A protein and the small-molecule ligand that binds it are described below.
Small molecule (SMILES): O=P(O)(O)OC[C@@H](O)[C@@H](O)c1cnc[nH]1

Sequence of chain 22.A:
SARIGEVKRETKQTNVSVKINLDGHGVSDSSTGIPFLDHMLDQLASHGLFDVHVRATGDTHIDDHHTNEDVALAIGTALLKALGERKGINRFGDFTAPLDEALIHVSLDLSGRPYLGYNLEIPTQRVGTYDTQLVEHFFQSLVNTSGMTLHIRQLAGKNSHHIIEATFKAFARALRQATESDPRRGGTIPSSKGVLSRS

Sequence of chain 4.A:
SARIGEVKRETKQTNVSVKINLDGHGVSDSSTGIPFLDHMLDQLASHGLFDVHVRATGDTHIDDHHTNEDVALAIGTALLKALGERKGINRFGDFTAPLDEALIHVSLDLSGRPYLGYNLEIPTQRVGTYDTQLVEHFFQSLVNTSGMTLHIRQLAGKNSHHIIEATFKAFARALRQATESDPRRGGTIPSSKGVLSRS

Binding-site contacts:
Ligand atom O2 contacts residue HIS72 of chain 22.A at 3.5 Å (h-bond).
Ligand atom C2 contacts residue GLU171 of chain 4.A at 3.5 Å.
Ligand atom OP1 contacts residue GLU171 of chain 4.A at 3.2 Å (salt-bridge).
Ligand atom OP6 contacts residue ARG97 of chain 7.A at 2.8 Å (salt-bridge).
Ligand atom P contacts residue ARG97 of chain 7.A at 3.6 Å.
Ligand atom OP6 contacts residue SER197 of chain 7.A at 2.7 Å (h-bond).
Ligand atom C6 contacts residue HIS167 of chain 4.A at 3.4 Å.
Ligand atom O2 contacts residue GLU171 of chain 4.A at 2.5 Å (salt-bridge).
Ligand atom O3 contacts residue ARG119 of chain 7.A at 3.8 Å.
Ligand atom C2 contacts residue MN1 of chain 22.B at 3.4 Å.
Ligand atom C6 contacts residue MN1 of chain 22.B at 3.0 Å.
Ligand atom OP5 contacts residue ARG97 of chain 7.A at 2.7 Å (salt-bridge).
Ligand atom O2 contacts residue MN1 of chain 22.B at 2.3 Å.
Ligand atom C1 contacts residue SER198 of chain 7.A at 3.4 Å.
Ligand atom N1 contacts residue GLU75 of chain 22.A at 3.2 Å (salt-bridge).
Ligand atom N2 contacts residue HIS167 of chain 4.A at 3.6 Å.
Ligand atom N1 contacts residue HIS71 of chain 22.A at 3.0 Å (h-bond).
Ligand atom OP4 contacts residue LYS199 of chain 7.A at 2.7 Å (salt-bridge).
Ligand atom N2 contacts residue GLU171 of chain 4.A at 3.2 Å (salt-bridge).
Ligand atom C5 contacts residue MN1 of chain 22.C at 3.0 Å.
Ligand atom OP5 contacts residue ARG119 of chain 7.A at 3.0 Å (salt-bridge).
Ligand atom C6 contacts residue HIS72 of chain 22.A at 3.7 Å.
Ligand atom OP4 contacts residue SER197 of chain 7.A at 3.8 Å.
Ligand atom P contacts residue LYS175 of chain 4.A at 3.6 Å.
Ligand atom C6 contacts residue MN1 of chain 22.C at 3.3 Å.
Ligand atom C6 contacts residue HIS71 of chain 22.A at 3.3 Å.
Ligand atom C1 contacts residue GLU171 of chain 4.A at 3.8 Å.
Ligand atom N1 contacts residue HIS168 of chain 4.A at 3.5 Å (h-bond).
Ligand atom N2 contacts residue MN1 of chain 22.B at 2.3 Å.
Ligand atom N2 contacts residue HIS72 of chain 22.A at 3.2 Å (h-bond).
Ligand atom O3 contacts residue LYS199 of chain 7.A at 3.6 Å.
Ligand atom N1 contacts residue MN1 of chain 22.C at 2.2 Å.
Ligand atom OP1 contacts residue LYS175 of chain 4.A at 3.4 Å (salt-bridge).
Ligand atom P contacts residue SER197 of chain 7.A at 3.7 Å.
Ligand atom O2 contacts residue HIS45 of chain 4.A at 3.4 Å (h-bond).
Ligand atom C6 contacts residue GLU171 of chain 4.A at 3.8 Å.
Ligand atom OP5 contacts residue LYS175 of chain 4.A at 2.6 Å (salt-bridge).
Ligand atom OP4 contacts residue ARG119 of chain 7.A at 3.1 Å (salt-bridge).
Ligand atom C4 contacts residue MN1 of chain 22.B at 3.3 Å.
Ligand atom C5 contacts residue GLU75 of chain 22.A at 3.2 Å.

Sequence of chain 7.A:
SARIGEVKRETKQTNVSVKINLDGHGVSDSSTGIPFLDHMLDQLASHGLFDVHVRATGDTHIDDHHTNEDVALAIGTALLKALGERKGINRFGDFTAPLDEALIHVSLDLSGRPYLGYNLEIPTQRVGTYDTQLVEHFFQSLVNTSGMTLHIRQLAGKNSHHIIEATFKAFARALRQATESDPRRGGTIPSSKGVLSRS